Sequence of chain 1.D:
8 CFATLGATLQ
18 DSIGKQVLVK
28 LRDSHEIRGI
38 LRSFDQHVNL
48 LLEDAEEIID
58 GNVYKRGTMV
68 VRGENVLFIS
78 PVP

Sequence of chain 1.E:
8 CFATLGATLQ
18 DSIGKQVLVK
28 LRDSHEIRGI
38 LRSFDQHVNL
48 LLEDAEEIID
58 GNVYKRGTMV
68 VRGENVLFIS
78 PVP

Binding-site contacts:
Ligand atom O2 contacts residue GLN43 of chain 1.D at 4.5 Å.
Ligand atom O4 contacts residue LEU12 of chain 1.D at 4.0 Å.
Ligand atom C5 contacts residue VAL45 of chain 1.D at 3.8 Å (hydrophobic).
Ligand atom C4 contacts residue ASN46 of chain 1.E at 4.2 Å.
Ligand atom C6 contacts residue LEU16 of chain 1.D at 3.6 Å (hydrophobic).
Ligand atom N3 contacts residue ASP42 of chain 1.E at 4.4 Å.
Ligand atom N1 contacts residue GLY13 of chain 1.D at 4.1 Å.
Ligand atom C3' contacts residue GLN43 of chain 1.D at 3.2 Å.
Ligand atom C5' contacts residue GLN43 of chain 1.D at 3.3 Å.
Ligand atom C4' contacts residue GLN43 of chain 1.D at 3.7 Å.
Ligand atom O2 contacts residue ASN46 of chain 1.E at 4.1 Å.
Ligand atom C2' contacts residue GLY13 of chain 1.D at 3.8 Å.
Ligand atom N3 contacts residue LEU12 of chain 1.D at 4.2 Å.
Ligand atom C1' contacts residue GLY13 of chain 1.D at 3.6 Å.
Ligand atom C4 contacts residue LEU12 of chain 1.D at 3.9 Å (hydrophobic).
Ligand atom O2 contacts residue ASP42 of chain 1.E at 3.8 Å.
Ligand atom O2' contacts residue GLY13 of chain 1.D at 3.0 Å.
Ligand atom C2 contacts residue ASN46 of chain 1.E at 4.3 Å.
Ligand atom O3' contacts residue GLN43 of chain 1.D at 3.5 Å.
Ligand atom C5 contacts residue LEU12 of chain 1.D at 4.1 Å (hydrophobic).
Ligand atom C5 contacts residue LEU16 of chain 1.D at 3.7 Å (hydrophobic).
Ligand atom O5' contacts residue GLN43 of chain 1.D at 2.5 Å.
Ligand atom C2 contacts residue ASP42 of chain 1.E at 4.4 Å.
Ligand atom C6 contacts residue GLY13 of chain 1.D at 4.0 Å.
Ligand atom N3 contacts residue VAL45 of chain 1.D at 4.3 Å.
Ligand atom O4 contacts residue VAL67 of chain 1.E at 3.7 Å.
Ligand atom C4 contacts residue VAL67 of chain 1.E at 4.1 Å (hydrophobic).
Ligand atom C2' contacts residue GLN43 of chain 1.D at 4.0 Å.
Ligand atom O4 contacts residue ARG69 of chain 1.E at 4.1 Å.
Ligand atom C5 contacts residue VAL67 of chain 1.E at 3.8 Å (hydrophobic).
Ligand atom O4 contacts residue ASN46 of chain 1.E at 3.7 Å.
Ligand atom O2' contacts residue PHE41 of chain 1.D at 3.7 Å.
Ligand atom N1 contacts residue LEU12 of chain 1.D at 4.2 Å.
Ligand atom N3 contacts residue ASN46 of chain 1.E at 3.6 Å (h-bond).
Ligand atom O4 contacts residue VAL45 of chain 1.D at 3.6 Å.
Ligand atom C2 contacts residue GLN43 of chain 1.D at 4.4 Å.
Ligand atom C4 contacts residue VAL45 of chain 1.D at 3.6 Å (hydrophobic).
Ligand atom C6 contacts residue LEU12 of chain 1.D at 4.0 Å (hydrophobic).

A small-molecule ligand and the protein it binds are described below.
Small molecule (SMILES): O=c1ccn([C@@H]2O[C@H](CO)[C@@H](O)[C@H]2O)c(=O)[nH]1